Sequence of chain 50.F:
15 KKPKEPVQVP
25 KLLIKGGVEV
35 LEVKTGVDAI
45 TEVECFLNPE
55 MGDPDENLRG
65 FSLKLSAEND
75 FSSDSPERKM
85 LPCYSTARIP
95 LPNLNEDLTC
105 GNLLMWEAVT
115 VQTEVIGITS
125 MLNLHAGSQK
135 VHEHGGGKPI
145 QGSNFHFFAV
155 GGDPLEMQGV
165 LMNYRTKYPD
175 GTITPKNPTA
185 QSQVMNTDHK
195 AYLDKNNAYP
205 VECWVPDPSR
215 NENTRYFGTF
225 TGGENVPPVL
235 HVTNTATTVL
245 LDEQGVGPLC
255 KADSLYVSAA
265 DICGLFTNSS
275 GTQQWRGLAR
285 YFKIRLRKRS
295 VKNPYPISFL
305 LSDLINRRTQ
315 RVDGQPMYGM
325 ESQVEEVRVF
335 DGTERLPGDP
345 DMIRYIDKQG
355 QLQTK

A protein and the small-molecule ligand that binds it are described below.
Small molecule (SMILES): CC(=O)N[C@H]1[C@H]([C@H](O)[C@H](O)CO)O[C@@](O[C@H](CO)[C@@H](O)[C@@H]2O[C@@H](C(=O)O)C[C@H](O)[C@H]2NC(C)=O)(C(=O)O)C[C@@H]1O

Sequence of chain 48.F:
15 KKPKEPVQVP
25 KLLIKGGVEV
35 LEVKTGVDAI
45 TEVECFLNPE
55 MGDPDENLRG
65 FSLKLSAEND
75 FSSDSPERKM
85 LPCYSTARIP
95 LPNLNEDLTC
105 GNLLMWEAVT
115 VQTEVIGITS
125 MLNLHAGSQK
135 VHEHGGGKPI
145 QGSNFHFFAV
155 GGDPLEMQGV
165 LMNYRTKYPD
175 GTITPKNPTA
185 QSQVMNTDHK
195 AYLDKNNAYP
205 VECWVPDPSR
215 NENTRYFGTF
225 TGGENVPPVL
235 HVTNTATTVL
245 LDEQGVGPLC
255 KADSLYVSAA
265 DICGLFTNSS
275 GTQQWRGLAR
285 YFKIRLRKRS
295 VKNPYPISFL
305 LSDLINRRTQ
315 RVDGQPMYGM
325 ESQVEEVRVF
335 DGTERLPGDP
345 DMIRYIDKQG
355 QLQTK

Sequence of chain 49.F:
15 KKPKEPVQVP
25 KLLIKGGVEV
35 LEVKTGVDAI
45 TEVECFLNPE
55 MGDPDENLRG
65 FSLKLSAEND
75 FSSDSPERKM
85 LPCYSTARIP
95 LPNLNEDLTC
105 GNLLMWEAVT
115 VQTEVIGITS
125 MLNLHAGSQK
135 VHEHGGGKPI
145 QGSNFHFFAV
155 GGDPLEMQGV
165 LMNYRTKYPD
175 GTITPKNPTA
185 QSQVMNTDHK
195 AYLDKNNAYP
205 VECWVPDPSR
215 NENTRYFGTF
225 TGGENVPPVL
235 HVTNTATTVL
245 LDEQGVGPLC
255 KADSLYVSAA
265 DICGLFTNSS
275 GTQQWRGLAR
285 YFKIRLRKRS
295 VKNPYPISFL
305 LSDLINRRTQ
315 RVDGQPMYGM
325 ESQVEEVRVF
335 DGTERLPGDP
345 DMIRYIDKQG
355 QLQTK

Binding-site contacts:
Ligand atom O1B contacts residue THR276 of chain 49.F at 2.4 Å (h-bond).
Ligand atom O9 contacts residue LYS68 of chain 49.F at 2.5 Å (salt-bridge).
Ligand atom O1A contacts residue SER274 of chain 49.F at 3.8 Å.
Ligand atom C11 contacts residue GLN278 of chain 49.F at 3.5 Å.
Ligand atom O1B contacts residue ASN272 of chain 49.F at 3.4 Å (h-bond).
Ligand atom C8 contacts residue GLN278 of chain 49.F at 3.7 Å.
Ligand atom O1A contacts residue THR276 of chain 49.F at 3.3 Å (h-bond).
Ligand atom C1 contacts residue THR276 of chain 49.F at 3.1 Å.
Ligand atom C11 contacts residue THR276 of chain 49.F at 3.2 Å.
Ligand atom C11 contacts residue PHE75 of chain 48.F at 3.5 Å (hydrophobic).
Ligand atom C1 contacts residue ASN272 of chain 49.F at 3.9 Å.
Ligand atom N5 contacts residue GLN278 of chain 49.F at 3.9 Å.
Ligand atom C9 contacts residue GLN278 of chain 49.F at 3.3 Å.
Ligand atom C11 contacts residue PHE65 of chain 49.F at 4.0 Å (hydrophobic).
Ligand atom O8 contacts residue THR276 of chain 49.F at 3.9 Å.
Ligand atom O9 contacts residue LEU67 of chain 49.F at 2.3 Å.
Ligand atom C10 contacts residue ASN272 of chain 49.F at 3.9 Å.
Ligand atom O1B contacts residue LYS68 of chain 49.F at 3.0 Å (salt-bridge).
Ligand atom C11 contacts residue PHE270 of chain 49.F at 3.9 Å (hydrophobic).
Ligand atom C10 contacts residue GLN278 of chain 49.F at 4.1 Å.
Ligand atom O1A contacts residue ASN272 of chain 49.F at 4.1 Å.
Ligand atom O4 contacts residue ASP74 of chain 48.F at 4.0 Å.
Ligand atom C6 contacts residue LYS68 of chain 49.F at 4.0 Å.
Ligand atom O8 contacts residue ASN272 of chain 49.F at 3.3 Å (h-bond).
Ligand atom O9 contacts residue GLN278 of chain 49.F at 4.1 Å.
Ligand atom C6 contacts residue ASN272 of chain 49.F at 3.6 Å.
Ligand atom C11 contacts residue ASN272 of chain 49.F at 3.6 Å.
Ligand atom C10 contacts residue LEU62 of chain 49.F at 3.6 Å (hydrophobic).
Ligand atom N5 contacts residue ASN272 of chain 49.F at 3.2 Å (h-bond).
Ligand atom O7 contacts residue LEU62 of chain 49.F at 3.9 Å.
Ligand atom O8 contacts residue GLN278 of chain 49.F at 3.5 Å (h-bond).
Ligand atom C8 contacts residue LYS68 of chain 49.F at 3.5 Å.
Ligand atom C11 contacts residue LEU62 of chain 49.F at 3.9 Å (hydrophobic).
Ligand atom O8 contacts residue LYS68 of chain 49.F at 3.1 Å.
Ligand atom C7 contacts residue GLN278 of chain 49.F at 3.9 Å.
Ligand atom C11 contacts residue HIS138 of chain 50.F at 3.1 Å.
Ligand atom O10 contacts residue PHE75 of chain 48.F at 3.9 Å.
Ligand atom O10 contacts residue LEU62 of chain 49.F at 3.2 Å.
Ligand atom C9 contacts residue LEU67 of chain 49.F at 3.4 Å (hydrophobic).
Ligand atom C9 contacts residue LYS68 of chain 49.F at 3.6 Å.